Binding-site contacts:
Ligand atom C1 contacts residue ASN186 of chain 1.A at 1.5 Å.
Ligand atom C5 contacts residue ASN186 of chain 1.A at 3.9 Å.
Ligand atom C2 contacts residue THR188 of chain 1.A at 4.0 Å.
Ligand atom O3 contacts residue ASN186 of chain 1.A at 4.5 Å.
Ligand atom C8 contacts residue ASN186 of chain 1.A at 4.3 Å.
Ligand atom C4 contacts residue ASN186 of chain 1.A at 4.2 Å.
Ligand atom O5 contacts residue ASN186 of chain 1.A at 2.7 Å (h-bond).
Ligand atom C7 contacts residue ASN186 of chain 1.A at 3.4 Å.
Ligand atom O6 contacts residue GLU276 of chain 1.A at 2.5 Å (salt-bridge).
Ligand atom C1 contacts residue GLN275 of chain 1.A at 3.5 Å.
Ligand atom N2 contacts residue ASN186 of chain 1.A at 2.1 Å (h-bond).
Ligand atom C6 contacts residue GLN275 of chain 1.A at 3.6 Å.
Ligand atom C2 contacts residue ASN186 of chain 1.A at 2.1 Å.
Ligand atom O7 contacts residue ASN186 of chain 1.A at 4.0 Å.
Ligand atom C4 contacts residue THR188 of chain 1.A at 4.2 Å.
Ligand atom C5 contacts residue THR188 of chain 1.A at 3.8 Å.
Ligand atom C6 contacts residue GLU276 of chain 1.A at 3.0 Å.
Ligand atom C5 contacts residue GLN275 of chain 1.A at 4.0 Å.
Ligand atom C3 contacts residue THR188 of chain 1.A at 3.6 Å.
Ligand atom O5 contacts residue GLN275 of chain 1.A at 3.2 Å.
Ligand atom O5 contacts residue THR188 of chain 1.A at 3.8 Å.
Ligand atom C3 contacts residue ASN186 of chain 1.A at 3.4 Å.
Ligand atom C1 contacts residue THR188 of chain 1.A at 3.2 Å.

This protein binds this small molecule.
Small molecule (SMILES): CC(=O)N[C@@H]1[C@@H](O)[C@H](O)[C@@H](CO)O[C@H]1O

Sequence of chain 1.A:
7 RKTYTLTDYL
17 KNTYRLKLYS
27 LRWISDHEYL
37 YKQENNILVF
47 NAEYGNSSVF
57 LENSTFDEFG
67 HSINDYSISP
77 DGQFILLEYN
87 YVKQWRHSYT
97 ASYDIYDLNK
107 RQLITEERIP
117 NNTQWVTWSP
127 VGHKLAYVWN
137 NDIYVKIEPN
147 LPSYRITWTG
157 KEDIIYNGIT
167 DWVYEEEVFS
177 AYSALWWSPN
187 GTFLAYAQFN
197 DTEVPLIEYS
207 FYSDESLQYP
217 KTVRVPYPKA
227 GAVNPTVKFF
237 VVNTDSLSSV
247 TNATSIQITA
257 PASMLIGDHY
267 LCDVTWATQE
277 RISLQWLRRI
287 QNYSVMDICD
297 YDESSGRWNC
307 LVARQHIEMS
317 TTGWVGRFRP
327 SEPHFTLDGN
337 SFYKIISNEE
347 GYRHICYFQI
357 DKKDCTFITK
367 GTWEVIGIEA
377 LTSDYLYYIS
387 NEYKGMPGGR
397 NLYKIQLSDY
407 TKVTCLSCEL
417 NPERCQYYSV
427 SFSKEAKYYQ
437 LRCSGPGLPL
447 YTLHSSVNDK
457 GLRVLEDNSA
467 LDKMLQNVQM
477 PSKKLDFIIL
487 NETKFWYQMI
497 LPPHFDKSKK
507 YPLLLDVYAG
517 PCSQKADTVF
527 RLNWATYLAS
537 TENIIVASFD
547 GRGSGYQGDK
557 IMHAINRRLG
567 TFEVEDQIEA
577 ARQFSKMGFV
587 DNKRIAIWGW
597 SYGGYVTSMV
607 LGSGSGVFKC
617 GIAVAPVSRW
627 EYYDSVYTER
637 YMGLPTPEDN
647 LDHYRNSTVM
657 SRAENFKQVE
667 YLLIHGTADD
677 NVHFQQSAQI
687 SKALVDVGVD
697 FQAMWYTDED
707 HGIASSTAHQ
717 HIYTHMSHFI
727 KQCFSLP